This small molecule binds to this protein.
Small molecule (SMILES): Nc1ncnc2c1ncn2[C@H]1C[C@H](O)[C@@H](COP(=O)(O)O)O1

Sequence of chain 1.S:
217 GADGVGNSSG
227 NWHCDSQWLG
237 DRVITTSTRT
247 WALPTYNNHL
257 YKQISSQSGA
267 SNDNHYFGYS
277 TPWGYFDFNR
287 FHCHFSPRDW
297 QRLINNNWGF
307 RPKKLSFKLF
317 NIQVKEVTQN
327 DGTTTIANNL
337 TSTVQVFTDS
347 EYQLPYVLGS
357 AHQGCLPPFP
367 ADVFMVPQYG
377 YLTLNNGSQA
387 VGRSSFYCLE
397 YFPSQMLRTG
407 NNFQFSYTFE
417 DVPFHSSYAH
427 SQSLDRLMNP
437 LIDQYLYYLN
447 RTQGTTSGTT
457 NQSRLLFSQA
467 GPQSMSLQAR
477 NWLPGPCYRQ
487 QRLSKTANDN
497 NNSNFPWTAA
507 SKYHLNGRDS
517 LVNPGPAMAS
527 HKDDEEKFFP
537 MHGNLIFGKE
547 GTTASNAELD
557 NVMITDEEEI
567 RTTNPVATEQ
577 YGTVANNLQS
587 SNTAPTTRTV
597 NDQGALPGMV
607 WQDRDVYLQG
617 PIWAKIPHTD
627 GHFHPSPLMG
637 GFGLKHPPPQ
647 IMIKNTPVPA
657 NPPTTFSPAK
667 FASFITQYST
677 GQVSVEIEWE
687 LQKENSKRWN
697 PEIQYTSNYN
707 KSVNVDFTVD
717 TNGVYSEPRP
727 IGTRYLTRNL

Binding-site contacts:
Ligand atom C2 contacts residue PRO419 of chain 1.S at 4.4 Å (hydrophobic).
Ligand atom C6 contacts residue VAL418 of chain 1.S at 3.8 Å (hydrophobic).
Ligand atom O2P contacts residue PHE629 of chain 1.S at 4.0 Å.
Ligand atom C6 contacts residue PRO419 of chain 1.S at 4.4 Å (hydrophobic).
Ligand atom O5' contacts residue PRO631 of chain 1.S at 4.1 Å.
Ligand atom N1 contacts residue PRO631 of chain 1.S at 4.2 Å.
Ligand atom N1 contacts residue GLY639 of chain 1.S at 2.9 Å (h-bond).
Ligand atom N7 contacts residue HIS630 of chain 1.S at 4.1 Å.
Ligand atom N9 contacts residue PRO419 of chain 1.S at 4.2 Å.
Ligand atom C6 contacts residue SER632 of chain 1.S at 4.3 Å.
Ligand atom N6 contacts residue PRO631 of chain 1.S at 3.9 Å.
Ligand atom C4 contacts residue PRO631 of chain 1.S at 4.4 Å (hydrophobic).
Ligand atom C2' contacts residue PRO419 of chain 1.S at 4.0 Å (hydrophobic).
Ligand atom C8 contacts residue PRO419 of chain 1.S at 4.3 Å (hydrophobic).
Ligand atom O4' contacts residue PRO631 of chain 1.S at 3.8 Å.
Ligand atom N9 contacts residue HIS630 of chain 1.S at 4.2 Å.
Ligand atom O5' contacts residue PHE629 of chain 1.S at 4.2 Å.
Ligand atom C8 contacts residue HIS630 of chain 1.S at 3.4 Å.
Ligand atom O4' contacts residue HIS630 of chain 1.S at 4.4 Å.
Ligand atom O2P contacts residue PRO631 of chain 1.S at 3.8 Å.
Ligand atom N7 contacts residue PRO419 of chain 1.S at 4.4 Å.
Ligand atom C2 contacts residue GLY639 of chain 1.S at 3.7 Å.
Ligand atom N7 contacts residue SER632 of chain 1.S at 3.8 Å.
Ligand atom C5 contacts residue PRO419 of chain 1.S at 4.2 Å (hydrophobic).
Ligand atom N6 contacts residue GLY639 of chain 1.S at 2.8 Å (h-bond).
Ligand atom C6 contacts residue PRO631 of chain 1.S at 4.0 Å (hydrophobic).
Ligand atom C5 contacts residue SER632 of chain 1.S at 4.3 Å.
Ligand atom N6 contacts residue GLY637 of chain 1.S at 4.1 Å.
Ligand atom N1 contacts residue ILE622 of chain 1.S at 4.4 Å.
Ligand atom C1' contacts residue HIS630 of chain 1.S at 4.0 Å.
Ligand atom O2P contacts residue HIS628 of chain 1.S at 4.3 Å.
Ligand atom N6 contacts residue SER632 of chain 1.S at 3.9 Å.
Ligand atom N6 contacts residue PHE638 of chain 1.S at 3.8 Å.
Ligand atom C4 contacts residue PRO419 of chain 1.S at 4.2 Å (hydrophobic).
Ligand atom C6 contacts residue GLY639 of chain 1.S at 3.7 Å.
Ligand atom C5 contacts residue PRO631 of chain 1.S at 4.4 Å (hydrophobic).
Ligand atom N6 contacts residue VAL418 of chain 1.S at 3.6 Å.
Ligand atom N3 contacts residue PRO419 of chain 1.S at 4.3 Å.
Ligand atom N1 contacts residue VAL418 of chain 1.S at 3.8 Å.
Ligand atom N6 contacts residue PRO633 of chain 1.S at 4.1 Å.